Binding-site contacts:
Ligand atom NAC contacts residue PHE64 of chain 1.A at 4.3 Å.
Ligand atom OAE contacts residue GLU62 of chain 1.A at 4.3 Å.
Ligand atom CAA contacts residue PHE64 of chain 1.A at 3.8 Å (hydrophobic).
Ligand atom CAB contacts residue GLU62 of chain 1.A at 4.0 Å.
Ligand atom CAB contacts residue PHE64 of chain 1.A at 3.6 Å (hydrophobic).
Ligand atom CAD contacts residue VAL58 of chain 1.A at 4.2 Å (hydrophobic).

This protein binds this small molecule.
Small molecule (SMILES): C[N+](C)(C)[O-]

Sequence of chain 1.A:
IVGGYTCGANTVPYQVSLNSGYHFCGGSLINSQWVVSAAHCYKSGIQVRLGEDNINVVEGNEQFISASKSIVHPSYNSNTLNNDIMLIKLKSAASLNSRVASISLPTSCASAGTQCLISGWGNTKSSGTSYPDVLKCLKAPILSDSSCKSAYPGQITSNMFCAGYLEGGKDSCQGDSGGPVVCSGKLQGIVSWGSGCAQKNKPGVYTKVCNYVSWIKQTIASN